Sequence of chain 1.B:
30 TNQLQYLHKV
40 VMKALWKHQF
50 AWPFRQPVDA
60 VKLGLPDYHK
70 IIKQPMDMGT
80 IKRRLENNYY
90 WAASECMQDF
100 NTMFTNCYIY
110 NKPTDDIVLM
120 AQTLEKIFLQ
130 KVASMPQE

A protein and the small-molecule ligand that binds it are described below.
Small molecule (SMILES): CC(=O)N1c2ccc(-c3ccc(C(=O)O)cc3)cc2[C@H](Nc2ccc(Cl)cc2)C[C@@H]1C

Binding-site contacts:
Ligand atom C2 contacts residue ASN110 of chain 1.B at 3.4 Å.
Ligand atom C14 contacts residue LEU62 of chain 1.B at 4.1 Å (hydrophobic).
Ligand atom C24 contacts residue GLN55 of chain 1.B at 4.0 Å.
Ligand atom C20 contacts residue LEU62 of chain 1.B at 3.7 Å (hydrophobic).
Ligand atom C22 contacts residue TRP51 of chain 1.B at 3.9 Å (hydrophobic).
Ligand atom C19 contacts residue TRP51 of chain 1.B at 3.9 Å (hydrophobic).
Ligand atom C1 contacts residue LEU64 of chain 1.B at 3.7 Å (hydrophobic).
Ligand atom C12 contacts residue LEU62 of chain 1.B at 4.0 Å (hydrophobic).
Ligand atom C1 contacts residue VAL57 of chain 1.B at 4.2 Å (hydrophobic).
Ligand atom C15 contacts residue LEU62 of chain 1.B at 4.1 Å (hydrophobic).
Ligand atom C1 contacts residue TYR109 of chain 1.B at 4.1 Å (hydrophobic).
Ligand atom C21 contacts residue TRP51 of chain 1.B at 3.8 Å (hydrophobic).
Ligand atom C16 contacts residue LEU62 of chain 1.B at 4.2 Å (hydrophobic).
Ligand atom C24 contacts residue TRP51 of chain 1.B at 3.9 Å (hydrophobic).
Ligand atom CL1 contacts residue TRP51 of chain 1.B at 4.0 Å.
Ligand atom C17 contacts residue ASN110 of chain 1.B at 4.1 Å.
Ligand atom C1 contacts residue ASN110 of chain 1.B at 3.8 Å.
Ligand atom C13 contacts residue LEU62 of chain 1.B at 4.0 Å (hydrophobic).
Ligand atom C19 contacts residue LEU62 of chain 1.B at 4.2 Å (hydrophobic).
Ligand atom O1 contacts residue CYS106 of chain 1.B at 3.8 Å.
Ligand atom C15 contacts residue VAL57 of chain 1.B at 3.9 Å (hydrophobic).
Ligand atom C8 contacts residue TRP51 of chain 1.B at 3.8 Å (hydrophobic).
Ligand atom C20 contacts residue TRP51 of chain 1.B at 3.8 Å (hydrophobic).
Ligand atom C6 contacts residue ILE116 of chain 1.B at 4.1 Å (hydrophobic).
Ligand atom C7 contacts residue TRP51 of chain 1.B at 3.5 Å (hydrophobic).
Ligand atom C1 contacts residue TYR67 of chain 1.B at 4.1 Å (hydrophobic).
Ligand atom O1 contacts residue ILE116 of chain 1.B at 4.0 Å.
Ligand atom O1 contacts residue ASN110 of chain 1.B at 3.1 Å (h-bond).
Ligand atom C11 contacts residue LEU62 of chain 1.B at 4.1 Å (hydrophobic).
Ligand atom C23 contacts residue TRP51 of chain 1.B at 4.0 Å (hydrophobic).
Ligand atom C18 contacts residue PRO52 of chain 1.B at 3.9 Å (hydrophobic).
Ligand atom N2 contacts residue ILE116 of chain 1.B at 4.0 Å.
Ligand atom C13 contacts residue PRO52 of chain 1.B at 4.1 Å (hydrophobic).
Ligand atom C18 contacts residue ILE116 of chain 1.B at 3.9 Å (hydrophobic).
Ligand atom C17 contacts residue ILE116 of chain 1.B at 3.7 Å (hydrophobic).
Ligand atom C15 contacts residue PRO52 of chain 1.B at 3.5 Å (hydrophobic).
Ligand atom C24 contacts residue PRO52 of chain 1.B at 4.1 Å (hydrophobic).
Ligand atom C14 contacts residue PRO52 of chain 1.B at 3.4 Å (hydrophobic).
Ligand atom C3 contacts residue ASN110 of chain 1.B at 3.7 Å.
Ligand atom C18 contacts residue PHE53 of chain 1.B at 3.7 Å (hydrophobic).